The small molecule below binds the protein below.
Small molecule (SMILES): CC(=O)N[C@@H]1[C@@H](O)[C@H](O)[C@@H](CO)O[C@H]1O

Binding-site contacts:
Ligand atom C4 contacts residue ASN616 of chain 1.A at 3.6 Å.
Ligand atom C2 contacts residue ASN616 of chain 1.A at 2.4 Å.
Ligand atom C6 contacts residue ASN616 of chain 1.A at 3.3 Å.
Ligand atom N2 contacts residue ASN616 of chain 1.A at 3.7 Å.
Ligand atom C5 contacts residue ASN616 of chain 1.A at 3.2 Å.
Ligand atom O7 contacts residue ASN616 of chain 1.A at 4.4 Å.
Ligand atom O5 contacts residue THR618 of chain 1.A at 4.1 Å.
Ligand atom O5 contacts residue ASN616 of chain 1.A at 2.4 Å (h-bond).
Ligand atom C1 contacts residue ASN616 of chain 1.A at 1.4 Å.
Ligand atom O3 contacts residue ASN616 of chain 1.A at 2.6 Å (h-bond).
Ligand atom O6 contacts residue ASN616 of chain 1.A at 4.3 Å.
Ligand atom C3 contacts residue ASN616 of chain 1.A at 3.0 Å.
Ligand atom O7 contacts residue GLN644 of chain 1.A at 4.2 Å.

Sequence of chain 1.A:
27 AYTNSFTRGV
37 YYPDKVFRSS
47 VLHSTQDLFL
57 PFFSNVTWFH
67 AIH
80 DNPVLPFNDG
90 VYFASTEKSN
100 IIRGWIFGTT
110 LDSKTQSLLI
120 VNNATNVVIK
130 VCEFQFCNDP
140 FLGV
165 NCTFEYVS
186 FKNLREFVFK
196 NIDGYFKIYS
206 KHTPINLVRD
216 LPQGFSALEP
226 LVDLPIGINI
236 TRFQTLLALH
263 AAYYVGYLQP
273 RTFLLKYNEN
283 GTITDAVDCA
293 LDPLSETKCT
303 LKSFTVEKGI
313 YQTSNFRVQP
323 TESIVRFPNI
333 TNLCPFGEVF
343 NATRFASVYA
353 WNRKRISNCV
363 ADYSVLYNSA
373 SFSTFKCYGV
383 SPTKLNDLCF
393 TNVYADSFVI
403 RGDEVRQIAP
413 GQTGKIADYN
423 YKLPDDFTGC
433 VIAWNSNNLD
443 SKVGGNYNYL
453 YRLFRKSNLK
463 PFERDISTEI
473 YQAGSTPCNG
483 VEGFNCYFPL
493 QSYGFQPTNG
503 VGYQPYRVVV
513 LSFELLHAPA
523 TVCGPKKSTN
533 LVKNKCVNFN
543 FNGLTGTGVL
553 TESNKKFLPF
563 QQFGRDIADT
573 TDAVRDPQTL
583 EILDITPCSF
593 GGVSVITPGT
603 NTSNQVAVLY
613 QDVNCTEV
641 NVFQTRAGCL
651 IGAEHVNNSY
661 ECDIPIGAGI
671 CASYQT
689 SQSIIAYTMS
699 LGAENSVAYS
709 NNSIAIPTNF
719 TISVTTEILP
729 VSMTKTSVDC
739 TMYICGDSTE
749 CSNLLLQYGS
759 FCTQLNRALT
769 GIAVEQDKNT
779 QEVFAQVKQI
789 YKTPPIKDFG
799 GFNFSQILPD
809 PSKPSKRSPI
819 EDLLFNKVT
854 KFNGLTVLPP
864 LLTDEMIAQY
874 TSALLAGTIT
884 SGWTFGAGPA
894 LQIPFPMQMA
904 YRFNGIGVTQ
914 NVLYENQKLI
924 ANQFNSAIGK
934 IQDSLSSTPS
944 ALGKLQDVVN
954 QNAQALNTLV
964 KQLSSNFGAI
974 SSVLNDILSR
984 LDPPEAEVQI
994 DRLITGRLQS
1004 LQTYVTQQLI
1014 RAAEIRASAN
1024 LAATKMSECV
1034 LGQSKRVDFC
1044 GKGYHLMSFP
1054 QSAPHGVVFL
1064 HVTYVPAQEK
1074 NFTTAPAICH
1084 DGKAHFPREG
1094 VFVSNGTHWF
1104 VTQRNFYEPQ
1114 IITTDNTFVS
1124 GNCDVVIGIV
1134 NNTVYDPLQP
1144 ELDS